Binding-site contacts:
Ligand atom C4' contacts residue MG1 of chain 1.QH at 4.4 Å.
Ligand atom P contacts residue LYS47 of chain 1.L at 3.4 Å.
Ligand atom C1' contacts residue MG1 of chain 1.QH at 3.8 Å.
Ligand atom O3' contacts residue LYS47 of chain 1.L at 3.4 Å (salt-bridge).
Ligand atom O2' contacts residue MG1 of chain 1.QH at 2.8 Å.
Ligand atom OP1 contacts residue LYS47 of chain 1.L at 2.2 Å (salt-bridge).
Ligand atom O4' contacts residue MG1 of chain 1.QH at 4.0 Å.
Ligand atom C2' contacts residue MG1 of chain 1.QH at 3.9 Å.
Ligand atom O5' contacts residue LYS47 of chain 1.L at 4.0 Å.

Sequence of chain 1.L:
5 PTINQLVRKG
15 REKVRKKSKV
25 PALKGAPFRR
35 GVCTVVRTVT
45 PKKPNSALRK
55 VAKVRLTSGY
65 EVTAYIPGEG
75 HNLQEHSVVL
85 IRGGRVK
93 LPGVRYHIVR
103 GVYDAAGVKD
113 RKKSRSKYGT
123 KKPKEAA

A small-molecule ligand and the protein it binds are described below.
Small molecule (SMILES): O=c1ccn([C@@H]2O[C@H](CO[P](=O)(O)O[C@H]3[C@@H](O)[C@H](n4ccc(=O)[nH]c4=O)O[C@@H]3CO[P](=O)(O)O[C@H]3[C@@H](O)[C@H](n4ccc(=O)[nH]c4=O)O[C@@H]3CO)[C@@H](O)[C@H]2O)c(=O)[nH]1